Sequence of chain 1.C:
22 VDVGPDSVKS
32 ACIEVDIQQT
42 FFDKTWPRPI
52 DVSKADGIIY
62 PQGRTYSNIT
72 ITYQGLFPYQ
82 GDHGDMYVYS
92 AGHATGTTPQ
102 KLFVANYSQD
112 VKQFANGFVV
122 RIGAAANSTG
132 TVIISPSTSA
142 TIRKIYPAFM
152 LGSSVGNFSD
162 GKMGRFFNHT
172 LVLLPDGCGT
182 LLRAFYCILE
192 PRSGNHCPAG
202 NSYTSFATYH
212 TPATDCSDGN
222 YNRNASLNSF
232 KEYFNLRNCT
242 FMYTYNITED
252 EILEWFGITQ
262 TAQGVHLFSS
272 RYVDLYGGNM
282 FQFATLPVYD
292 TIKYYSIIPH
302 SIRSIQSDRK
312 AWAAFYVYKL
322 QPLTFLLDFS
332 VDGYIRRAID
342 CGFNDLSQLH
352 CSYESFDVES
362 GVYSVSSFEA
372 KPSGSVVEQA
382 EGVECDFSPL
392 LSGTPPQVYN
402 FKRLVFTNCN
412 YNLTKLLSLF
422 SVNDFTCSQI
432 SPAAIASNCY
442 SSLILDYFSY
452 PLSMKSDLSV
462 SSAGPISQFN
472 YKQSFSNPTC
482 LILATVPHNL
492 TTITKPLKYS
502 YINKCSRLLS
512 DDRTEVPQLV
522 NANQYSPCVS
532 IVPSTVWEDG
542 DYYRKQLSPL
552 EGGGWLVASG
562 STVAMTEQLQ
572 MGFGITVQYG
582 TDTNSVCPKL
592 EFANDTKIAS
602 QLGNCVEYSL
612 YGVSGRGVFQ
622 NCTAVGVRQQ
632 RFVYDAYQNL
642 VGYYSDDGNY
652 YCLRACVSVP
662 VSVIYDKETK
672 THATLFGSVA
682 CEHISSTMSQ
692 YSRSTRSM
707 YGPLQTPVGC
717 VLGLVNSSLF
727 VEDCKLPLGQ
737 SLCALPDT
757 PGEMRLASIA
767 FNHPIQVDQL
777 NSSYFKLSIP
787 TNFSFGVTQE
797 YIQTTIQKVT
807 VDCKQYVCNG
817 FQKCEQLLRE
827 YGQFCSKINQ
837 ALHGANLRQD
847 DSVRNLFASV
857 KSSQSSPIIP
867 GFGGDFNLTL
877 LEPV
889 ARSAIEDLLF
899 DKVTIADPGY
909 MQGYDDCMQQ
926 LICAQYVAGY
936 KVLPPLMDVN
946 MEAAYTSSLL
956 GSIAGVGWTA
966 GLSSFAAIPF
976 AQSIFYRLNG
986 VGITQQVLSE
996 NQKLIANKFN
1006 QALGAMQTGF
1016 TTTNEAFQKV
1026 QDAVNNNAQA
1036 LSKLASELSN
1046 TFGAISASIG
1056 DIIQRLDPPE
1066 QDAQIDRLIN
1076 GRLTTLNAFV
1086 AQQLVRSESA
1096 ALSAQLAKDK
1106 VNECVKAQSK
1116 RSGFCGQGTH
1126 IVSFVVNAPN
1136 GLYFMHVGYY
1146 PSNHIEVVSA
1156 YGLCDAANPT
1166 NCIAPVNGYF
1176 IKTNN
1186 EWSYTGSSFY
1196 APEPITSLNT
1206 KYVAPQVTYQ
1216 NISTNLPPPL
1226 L

Binding-site contacts:
Ligand atom O3 contacts residue LEU276 of chain 1.C at 3.4 Å.
Ligand atom C5 contacts residue GLU252 of chain 1.C at 4.0 Å.
Ligand atom C1 contacts residue ASN128 of chain 1.C at 1.4 Å.
Ligand atom O2 contacts residue TYR277 of chain 1.C at 3.3 Å (h-bond).
Ligand atom C3 contacts residue ASN128 of chain 1.C at 3.5 Å.
Ligand atom C8 contacts residue ILE253 of chain 1.C at 3.8 Å (hydrophobic).
Ligand atom C7 contacts residue ASN128 of chain 1.C at 4.2 Å.
Ligand atom C5 contacts residue ASN128 of chain 1.C at 3.6 Å.
Ligand atom C2 contacts residue TYR277 of chain 1.C at 3.2 Å (hydrophobic).
Ligand atom C4 contacts residue ILE253 of chain 1.C at 4.0 Å (hydrophobic).
Ligand atom C4 contacts residue TYR277 of chain 1.C at 3.9 Å (hydrophobic).
Ligand atom C3 contacts residue LEU276 of chain 1.C at 4.1 Å (hydrophobic).
Ligand atom C6 contacts residue GLU252 of chain 1.C at 3.7 Å.
Ligand atom C6 contacts residue TYR277 of chain 1.C at 3.3 Å (hydrophobic).
Ligand atom C1 contacts residue GLU252 of chain 1.C at 3.9 Å.
Ligand atom C5 contacts residue ILE253 of chain 1.C at 3.7 Å (hydrophobic).
Ligand atom O5 contacts residue GLU252 of chain 1.C at 3.7 Å.
Ligand atom C2 contacts residue ASN128 of chain 1.C at 2.5 Å.
Ligand atom C4 contacts residue ASN128 of chain 1.C at 4.2 Å.
Ligand atom C1 contacts residue TYR277 of chain 1.C at 3.3 Å (hydrophobic).
Ligand atom O7 contacts residue ASN128 of chain 1.C at 4.2 Å.
Ligand atom N2 contacts residue ILE253 of chain 1.C at 3.3 Å.
Ligand atom O3 contacts residue TYR277 of chain 1.C at 3.9 Å.
Ligand atom O5 contacts residue TYR277 of chain 1.C at 4.2 Å.
Ligand atom O2 contacts residue LEU276 of chain 1.C at 3.5 Å.
Ligand atom N2 contacts residue ASN128 of chain 1.C at 3.5 Å (h-bond).
Ligand atom O5 contacts residue ILE253 of chain 1.C at 4.1 Å.
Ligand atom O5 contacts residue ASN128 of chain 1.C at 2.3 Å (h-bond).
Ligand atom C7 contacts residue ILE253 of chain 1.C at 4.1 Å (hydrophobic).
Ligand atom C1 contacts residue TYR277 of chain 1.C at 3.5 Å (hydrophobic).
Ligand atom C2 contacts residue TYR277 of chain 1.C at 3.7 Å (hydrophobic).
Ligand atom C3 contacts residue TYR277 of chain 1.C at 3.5 Å (hydrophobic).
Ligand atom O3 contacts residue ASN128 of chain 1.C at 3.5 Å (h-bond).
Ligand atom C1 contacts residue ILE253 of chain 1.C at 4.3 Å (hydrophobic).
Ligand atom O6 contacts residue TYR277 of chain 1.C at 3.1 Å (h-bond).
Ligand atom O4 contacts residue TYR277 of chain 1.C at 4.0 Å.
Ligand atom C5 contacts residue TYR277 of chain 1.C at 4.2 Å (hydrophobic).
Ligand atom C2 contacts residue LEU276 of chain 1.C at 3.7 Å (hydrophobic).
Ligand atom C2 contacts residue ILE253 of chain 1.C at 4.2 Å (hydrophobic).
Ligand atom O4 contacts residue ILE253 of chain 1.C at 3.2 Å.

The protein below binds the small molecule below.
Small molecule (SMILES): CC(=O)N[C@H]1[C@H](O[C@H]2[C@H](O)[C@@H](NC(C)=O)CO[C@@H]2CO)O[C@H](CO)[C@@H](O[C@@H]2O[C@H](CO[C@H]3O[C@H](CO)[C@@H](O)[C@H](O)[C@@H]3O)[C@@H](O)[C@H](O[C@H]3O[C@H](CO)[C@@H](O)[C@H](O)[C@@H]3O)[C@@H]2O)[C@@H]1O